Binding-site contacts:
Ligand atom C7 contacts residue ASN376 of chain 1.I at 4.0 Å.
Ligand atom O6 contacts residue ASN376 of chain 1.I at 4.5 Å.
Ligand atom C2 contacts residue ASN376 of chain 1.I at 2.5 Å.
Ligand atom O2 contacts residue SER57 of chain 1.L at 4.2 Å.
Ligand atom C5 contacts residue ASN376 of chain 1.I at 3.6 Å.
Ligand atom C5 contacts residue ARG480 of chain 1.I at 4.3 Å.
Ligand atom N2 contacts residue ASN376 of chain 1.I at 2.9 Å (h-bond).
Ligand atom C3 contacts residue ASN376 of chain 1.I at 3.8 Å.
Ligand atom C6 contacts residue ARG480 of chain 1.I at 4.0 Å.
Ligand atom O6 contacts residue ARG480 of chain 1.I at 2.8 Å (salt-bridge).
Ligand atom O5 contacts residue ARG480 of chain 1.I at 3.3 Å (salt-bridge).
Ligand atom C1 contacts residue ARG480 of chain 1.I at 4.2 Å.
Ligand atom C4 contacts residue ASN376 of chain 1.I at 4.2 Å.
Ligand atom O5 contacts residue ASN376 of chain 1.I at 2.3 Å (h-bond).
Ligand atom C1 contacts residue ASN376 of chain 1.I at 1.4 Å.

Sequence of chain 1.I:
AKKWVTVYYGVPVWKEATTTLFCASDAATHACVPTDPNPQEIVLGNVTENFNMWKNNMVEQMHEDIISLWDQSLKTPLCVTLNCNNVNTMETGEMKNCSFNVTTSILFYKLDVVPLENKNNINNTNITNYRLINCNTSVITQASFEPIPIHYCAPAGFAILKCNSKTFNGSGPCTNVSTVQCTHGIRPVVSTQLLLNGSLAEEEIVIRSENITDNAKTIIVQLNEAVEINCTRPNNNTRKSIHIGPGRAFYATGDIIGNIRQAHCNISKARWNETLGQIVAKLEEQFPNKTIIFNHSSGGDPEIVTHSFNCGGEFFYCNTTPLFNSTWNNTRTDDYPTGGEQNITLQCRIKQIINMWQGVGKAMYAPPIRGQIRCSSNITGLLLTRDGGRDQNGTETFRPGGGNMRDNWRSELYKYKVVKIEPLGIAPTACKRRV

Sequence of chain 1.L:
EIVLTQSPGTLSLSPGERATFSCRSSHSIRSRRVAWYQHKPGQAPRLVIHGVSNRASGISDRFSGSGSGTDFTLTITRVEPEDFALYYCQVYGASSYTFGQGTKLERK

The protein below binds the small molecule below.
Small molecule (SMILES): CC(=O)N[C@H]1[C@H](O[C@H]2[C@H](O)[C@@H](NC(C)=O)CO[C@@H]2CO)O[C@H](CO)[C@@H](O[C@@H]2O[C@H](CO)[C@@H](O)[C@H](O)[C@@H]2O)[C@@H]1O